Binding-site contacts:
Ligand atom C14 contacts residue PHE123 of chain 1.A at 3.8 Å (hydrophobic).
Ligand atom O23 contacts residue NAP1 of chain 1.B at 3.5 Å (h-bond).
Ligand atom C21 contacts residue HIS111 of chain 1.A at 3.3 Å.
Ligand atom O23 contacts residue HIS111 of chain 1.A at 3.3 Å (h-bond).
Ligand atom C3 contacts residue LEU301 of chain 1.A at 3.7 Å (hydrophobic).
Ligand atom C21 contacts residue NAP1 of chain 1.B at 3.5 Å.
Ligand atom C2 contacts residue TRP112 of chain 1.A at 3.5 Å (hydrophobic).
Ligand atom C4 contacts residue TRP112 of chain 1.A at 3.7 Å (hydrophobic).
Ligand atom I7 contacts residue TRP112 of chain 1.A at 3.8 Å.
Ligand atom C20 contacts residue NAP1 of chain 1.B at 3.5 Å.
Ligand atom C20 contacts residue TRP21 of chain 1.A at 3.7 Å (hydrophobic).
Ligand atom C5 contacts residue TYR310 of chain 1.A at 3.8 Å (hydrophobic).
Ligand atom C3 contacts residue TRP112 of chain 1.A at 3.3 Å (hydrophobic).
Ligand atom C21 contacts residue TYR49 of chain 1.A at 3.9 Å (hydrophobic).
Ligand atom O19 contacts residue CYS299 of chain 1.A at 4.0 Å.
Ligand atom C17 contacts residue TRP21 of chain 1.A at 3.6 Å (hydrophobic).
Ligand atom N9 contacts residue TRP220 of chain 1.A at 3.8 Å.
Ligand atom C10 contacts residue TRP220 of chain 1.A at 3.6 Å (hydrophobic).
Ligand atom CL1 contacts residue VAL48 of chain 1.A at 3.1 Å.
Ligand atom O19 contacts residue TRP21 of chain 1.A at 3.5 Å.
Ligand atom C4 contacts residue PHE123 of chain 1.A at 3.9 Å (hydrophobic).
Ligand atom C5 contacts residue TRP112 of chain 1.A at 3.3 Å (hydrophobic).
Ligand atom O22 contacts residue NAP1 of chain 1.B at 3.1 Å.
Ligand atom N9 contacts residue CYS299 of chain 1.A at 3.9 Å.
Ligand atom C2 contacts residue LEU301 of chain 1.A at 3.7 Å (hydrophobic).
Ligand atom O22 contacts residue TYR49 of chain 1.A at 2.8 Å (h-bond).
Ligand atom O11 contacts residue TRP220 of chain 1.A at 3.6 Å.
Ligand atom C12 contacts residue TRP21 of chain 1.A at 3.7 Å (hydrophobic).
Ligand atom C8 contacts residue ALA300 of chain 1.A at 3.8 Å (hydrophobic).
Ligand atom O23 contacts residue TRP112 of chain 1.A at 3.0 Å (h-bond).
Ligand atom C8 contacts residue CYS299 of chain 1.A at 3.8 Å (hydrophobic).
Ligand atom C6 contacts residue TRP112 of chain 1.A at 3.6 Å (hydrophobic).
Ligand atom I7 contacts residue THR114 of chain 1.A at 3.0 Å.
Ligand atom CL1 contacts residue TYR49 of chain 1.A at 3.8 Å.
Ligand atom C1 contacts residue TRP112 of chain 1.A at 3.8 Å (hydrophobic).
Ligand atom O22 contacts residue HIS111 of chain 1.A at 2.7 Å (h-bond).
Ligand atom C3 contacts residue ALA300 of chain 1.A at 3.7 Å (hydrophobic).
Ligand atom O11 contacts residue LEU301 of chain 1.A at 3.7 Å.
Ligand atom CL1 contacts residue TRP21 of chain 1.A at 3.7 Å.
Ligand atom C15 contacts residue TRP21 of chain 1.A at 3.2 Å (hydrophobic).

A protein and the small-molecule ligand that binds it are described below.
Small molecule (SMILES): O=C(O)COc1cc(Cl)ccc1C(=O)NCc1ccc(I)cc1

Sequence of chain 1.A:
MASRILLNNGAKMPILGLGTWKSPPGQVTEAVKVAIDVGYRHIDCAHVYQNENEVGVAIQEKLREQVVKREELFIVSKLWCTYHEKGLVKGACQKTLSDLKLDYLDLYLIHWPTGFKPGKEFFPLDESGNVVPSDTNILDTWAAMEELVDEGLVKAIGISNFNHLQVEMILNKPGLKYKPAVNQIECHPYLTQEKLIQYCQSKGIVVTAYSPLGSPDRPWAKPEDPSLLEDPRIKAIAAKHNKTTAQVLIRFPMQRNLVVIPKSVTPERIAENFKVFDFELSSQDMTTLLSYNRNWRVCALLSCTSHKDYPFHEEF